Binding-site contacts:
Ligand atom BR1 contacts residue ALA122 of chain 1.Z at 3.9 Å.
Ligand atom N1 contacts residue THR133 of chain 1.Z at 3.6 Å.
Ligand atom N1 contacts residue THR163 of chain 1.DA at 3.9 Å.
Ligand atom C1 contacts residue THR133 of chain 1.Z at 3.6 Å.
Ligand atom BR1 contacts residue TYR132 of chain 1.Z at 4.0 Å.
Ligand atom N1 contacts residue TRP162 of chain 1.DA at 4.0 Å.
Ligand atom C2 contacts residue TRP162 of chain 1.DA at 3.5 Å (hydrophobic).
Ligand atom C8 contacts residue TYR204 of chain 1.DA at 3.5 Å (hydrophobic).
Ligand atom C3 contacts residue HIS123 of chain 1.Z at 4.0 Å.
Ligand atom C7 contacts residue TRP72 of chain 1.Z at 3.5 Å (hydrophobic).
Ligand atom C3 contacts residue CYS206 of chain 1.DA at 3.6 Å (hydrophobic).
Ligand atom C7 contacts residue TRP162 of chain 1.DA at 3.7 Å (hydrophobic).
Ligand atom C8 contacts residue TYR211 of chain 1.DA at 3.4 Å (hydrophobic).
Ligand atom C1 contacts residue TRP162 of chain 1.DA at 3.5 Å (hydrophobic).
Ligand atom C10 contacts residue CYS206 of chain 1.DA at 3.6 Å (hydrophobic).
Ligand atom BR1 contacts residue LEU121 of chain 1.Z at 3.9 Å.
Ligand atom N3 contacts residue TRP162 of chain 1.DA at 3.2 Å (h-bond).
Ligand atom C10 contacts residue TRP72 of chain 1.Z at 4.1 Å (hydrophobic).
Ligand atom C5 contacts residue THR133 of chain 1.Z at 4.0 Å.
Ligand atom N3 contacts residue SER161 of chain 1.DA at 4.1 Å.
Ligand atom C4 contacts residue GLN131 of chain 1.Z at 3.7 Å.
Ligand atom C7 contacts residue TYR108 of chain 1.DA at 3.4 Å (hydrophobic).
Ligand atom BR1 contacts residue THR133 of chain 1.Z at 4.0 Å.
Ligand atom C8 contacts residue TRP162 of chain 1.DA at 3.8 Å (hydrophobic).
Ligand atom C3 contacts residue TRP162 of chain 1.DA at 4.2 Å (hydrophobic).
Ligand atom C9 contacts residue CYS206 of chain 1.DA at 4.2 Å (hydrophobic).
Ligand atom C10 contacts residue TYR204 of chain 1.DA at 4.1 Å (hydrophobic).
Ligand atom N3 contacts residue TYR108 of chain 1.DA at 2.5 Å (h-bond).
Ligand atom C8 contacts residue TYR108 of chain 1.DA at 3.4 Å (hydrophobic).
Ligand atom BR1 contacts residue HIS123 of chain 1.Z at 3.4 Å.
Ligand atom C4 contacts residue CYS207 of chain 1.DA at 4.0 Å (hydrophobic).
Ligand atom BR1 contacts residue GLN131 of chain 1.Z at 3.0 Å.
Ligand atom C6 contacts residue TRP162 of chain 1.DA at 3.3 Å (hydrophobic).
Ligand atom N2 contacts residue TRP162 of chain 1.DA at 3.6 Å (h-bond).
Ligand atom C5 contacts residue HIS123 of chain 1.Z at 4.1 Å.
Ligand atom C3 contacts residue CYS207 of chain 1.DA at 3.6 Å (hydrophobic).
Ligand atom C9 contacts residue TYR211 of chain 1.DA at 3.7 Å (hydrophobic).
Ligand atom C9 contacts residue TYR204 of chain 1.DA at 3.4 Å (hydrophobic).
Ligand atom C4 contacts residue HIS123 of chain 1.Z at 3.3 Å.
Ligand atom C3 contacts residue GLN131 of chain 1.Z at 4.2 Å.

Sequence of chain 1.DA:
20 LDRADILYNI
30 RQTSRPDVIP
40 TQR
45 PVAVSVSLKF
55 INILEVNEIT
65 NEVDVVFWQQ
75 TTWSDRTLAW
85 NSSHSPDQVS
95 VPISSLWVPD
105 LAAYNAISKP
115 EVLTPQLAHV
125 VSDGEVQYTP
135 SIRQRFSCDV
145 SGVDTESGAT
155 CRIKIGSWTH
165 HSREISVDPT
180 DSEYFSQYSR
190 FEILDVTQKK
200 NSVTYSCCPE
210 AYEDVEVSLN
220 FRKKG

The small molecule below binds the protein below.
Small molecule (SMILES): Brc1ccc(N2CCCNCC2)cn1

Sequence of chain 1.Z:
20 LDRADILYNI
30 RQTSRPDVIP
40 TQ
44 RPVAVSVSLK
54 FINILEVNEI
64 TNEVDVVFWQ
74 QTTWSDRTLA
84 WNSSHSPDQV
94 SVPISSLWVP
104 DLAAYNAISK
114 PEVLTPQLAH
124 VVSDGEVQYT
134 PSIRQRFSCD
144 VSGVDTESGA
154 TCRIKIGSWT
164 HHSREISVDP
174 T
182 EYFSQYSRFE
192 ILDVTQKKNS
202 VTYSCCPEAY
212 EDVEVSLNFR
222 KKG